Sequence of chain 1.A:
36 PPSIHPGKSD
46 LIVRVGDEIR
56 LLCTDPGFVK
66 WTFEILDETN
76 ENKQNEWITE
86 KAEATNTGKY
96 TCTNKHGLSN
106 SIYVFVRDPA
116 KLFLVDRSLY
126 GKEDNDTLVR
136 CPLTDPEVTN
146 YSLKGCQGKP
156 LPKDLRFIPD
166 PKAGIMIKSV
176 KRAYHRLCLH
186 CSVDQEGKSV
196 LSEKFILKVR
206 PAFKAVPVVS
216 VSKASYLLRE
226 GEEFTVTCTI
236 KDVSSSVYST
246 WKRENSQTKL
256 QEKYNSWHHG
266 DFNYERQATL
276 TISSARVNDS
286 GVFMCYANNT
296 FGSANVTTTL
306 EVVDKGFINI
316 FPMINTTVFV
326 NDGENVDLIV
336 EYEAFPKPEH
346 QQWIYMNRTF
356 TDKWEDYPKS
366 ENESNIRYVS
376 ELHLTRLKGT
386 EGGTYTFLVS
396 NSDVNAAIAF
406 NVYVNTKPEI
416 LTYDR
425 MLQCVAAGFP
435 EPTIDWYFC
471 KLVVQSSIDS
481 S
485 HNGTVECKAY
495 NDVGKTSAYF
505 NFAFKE

This small molecule binds to this protein.
Small molecule (SMILES): CC(=O)N[C@H]1[C@H](O[C@H]2[C@H](O)[C@@H](NC(C)=O)CO[C@@H]2CO)O[C@H](CO)[C@@H](O)[C@@H]1O

Binding-site contacts:
Ligand atom C3 contacts residue ASN300 of chain 1.A at 3.8 Å.
Ligand atom O7 contacts residue ASN300 of chain 1.A at 2.8 Å (h-bond).
Ligand atom O7 contacts residue TYR291 of chain 1.A at 3.9 Å.
Ligand atom C7 contacts residue MET289 of chain 1.A at 4.2 Å (hydrophobic).
Ligand atom C2 contacts residue ASN300 of chain 1.A at 2.5 Å.
Ligand atom C7 contacts residue ASN300 of chain 1.A at 3.1 Å.
Ligand atom C1 contacts residue ASN300 of chain 1.A at 1.4 Å.
Ligand atom N2 contacts residue ASN300 of chain 1.A at 2.9 Å (h-bond).
Ligand atom C8 contacts residue ASN300 of chain 1.A at 4.3 Å.
Ligand atom C4 contacts residue ASN300 of chain 1.A at 4.2 Å.
Ligand atom O5 contacts residue ASN300 of chain 1.A at 2.4 Å (h-bond).
Ligand atom C5 contacts residue ASN300 of chain 1.A at 3.7 Å.
Ligand atom C8 contacts residue MET289 of chain 1.A at 3.8 Å (hydrophobic).